The small molecule below binds the protein below.
Small molecule (SMILES): CC(C)[C@@H](C=O)NC(=O)[C@H](C)O

Binding-site contacts:
Ligand atom CB contacts residue ALA274 of chain 1.E at 4.3 Å (hydrophobic).
Ligand atom CG2 contacts residue PHE161 of chain 1.E at 3.5 Å (hydrophobic).
Ligand atom O contacts residue PHE161 of chain 1.E at 4.1 Å.
Ligand atom CB contacts residue ALA47 of chain 1.E at 3.8 Å (hydrophobic).
Ligand atom CA contacts residue GLN216 of chain 1.E at 4.5 Å.
Ligand atom O contacts residue DPP111 of chain 1.E at 4.3 Å.
Ligand atom N contacts residue DPP111 of chain 1.E at 3.2 Å (h-bond).
Ligand atom CG1 contacts residue LEU143 of chain 1.E at 4.4 Å (hydrophobic).
Ligand atom O contacts residue HIS273 of chain 1.E at 3.4 Å.
Ligand atom CG1 contacts residue DPP111 of chain 1.E at 3.8 Å.
Ligand atom CB contacts residue DPP111 of chain 1.E at 3.6 Å.
Ligand atom N contacts residue HIS273 of chain 1.E at 4.4 Å.
Ligand atom CA contacts residue DPP111 of chain 1.E at 2.4 Å.
Ligand atom C contacts residue HIS273 of chain 1.E at 4.1 Å.
Ligand atom C contacts residue LEU112 of chain 1.E at 3.5 Å (hydrophobic).
Ligand atom N contacts residue ALA47 of chain 1.E at 4.2 Å.
Ligand atom CA contacts residue HIS273 of chain 1.E at 4.0 Å.
Ligand atom CB contacts residue HIS110 of chain 1.E at 4.5 Å.
Ligand atom O contacts residue PRO46 of chain 1.E at 4.1 Å.
Ligand atom O contacts residue ALA47 of chain 1.E at 3.0 Å (h-bond).
Ligand atom CA contacts residue ALA47 of chain 1.E at 4.2 Å (hydrophobic).
Ligand atom CG1 contacts residue LEU220 of chain 1.E at 4.2 Å (hydrophobic).
Ligand atom CG2 contacts residue LEU220 of chain 1.E at 3.2 Å (hydrophobic).
Ligand atom C contacts residue DPP111 of chain 1.E at 1.3 Å.
Ligand atom C contacts residue PHE161 of chain 1.E at 4.2 Å (hydrophobic).
Ligand atom CA contacts residue PHE161 of chain 1.E at 4.4 Å (hydrophobic).
Ligand atom OHN contacts residue GLN216 of chain 1.E at 4.3 Å.
Ligand atom C contacts residue HIS273 of chain 1.E at 4.0 Å.
Ligand atom C contacts residue ALA47 of chain 1.E at 4.0 Å (hydrophobic).
Ligand atom O contacts residue LEU112 of chain 1.E at 3.1 Å (h-bond).
Ligand atom OHN contacts residue PHE161 of chain 1.E at 3.3 Å.
Ligand atom C contacts residue DPP111 of chain 1.E at 4.0 Å.
Ligand atom CB contacts residue LEU220 of chain 1.E at 4.0 Å (hydrophobic).
Ligand atom CB contacts residue HIS273 of chain 1.E at 4.4 Å.
Ligand atom O contacts residue DPP111 of chain 1.E at 2.3 Å (h-bond).

Sequence of chain 1.E:
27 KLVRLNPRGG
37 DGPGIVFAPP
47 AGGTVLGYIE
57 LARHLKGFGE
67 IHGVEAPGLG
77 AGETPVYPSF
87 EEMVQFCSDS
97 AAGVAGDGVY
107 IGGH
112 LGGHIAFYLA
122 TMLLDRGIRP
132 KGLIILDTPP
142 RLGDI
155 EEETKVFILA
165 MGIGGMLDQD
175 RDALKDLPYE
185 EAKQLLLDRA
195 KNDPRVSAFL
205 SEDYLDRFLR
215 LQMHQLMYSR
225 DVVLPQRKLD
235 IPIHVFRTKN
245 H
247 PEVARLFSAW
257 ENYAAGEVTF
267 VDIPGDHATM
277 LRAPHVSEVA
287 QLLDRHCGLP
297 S